Sequence of chain 1.B:
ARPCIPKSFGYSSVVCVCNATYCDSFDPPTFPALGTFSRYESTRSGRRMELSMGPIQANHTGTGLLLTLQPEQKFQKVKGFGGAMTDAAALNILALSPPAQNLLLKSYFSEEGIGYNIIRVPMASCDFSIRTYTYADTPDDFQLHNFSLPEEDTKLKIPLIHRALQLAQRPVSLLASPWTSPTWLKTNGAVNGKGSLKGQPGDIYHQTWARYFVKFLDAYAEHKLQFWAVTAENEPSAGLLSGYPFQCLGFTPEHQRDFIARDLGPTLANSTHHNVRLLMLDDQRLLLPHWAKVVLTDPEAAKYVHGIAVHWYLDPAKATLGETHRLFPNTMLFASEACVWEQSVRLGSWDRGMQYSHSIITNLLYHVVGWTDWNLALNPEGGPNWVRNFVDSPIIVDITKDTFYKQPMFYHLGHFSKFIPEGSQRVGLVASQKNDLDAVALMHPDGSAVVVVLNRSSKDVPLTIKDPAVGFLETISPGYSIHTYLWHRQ

This protein binds this small molecule.
Small molecule (SMILES): CC(=O)N[C@@H]1[C@@H](O)[C@H](O)[C@@H](CO)O[C@H]1O

Binding-site contacts:
Ligand atom N2 contacts residue THR138 of chain 1.B at 4.4 Å.
Ligand atom C6 contacts residue HIS145 of chain 1.B at 3.9 Å.
Ligand atom C4 contacts residue ASN146 of chain 1.B at 4.2 Å.
Ligand atom O7 contacts residue ASN146 of chain 1.B at 3.8 Å.
Ligand atom N2 contacts residue ASN146 of chain 1.B at 2.9 Å (h-bond).
Ligand atom C7 contacts residue THR138 of chain 1.B at 4.4 Å.
Ligand atom O5 contacts residue HIS145 of chain 1.B at 4.3 Å.
Ligand atom C1 contacts residue ASN146 of chain 1.B at 1.4 Å.
Ligand atom O6 contacts residue HIS145 of chain 1.B at 3.6 Å.
Ligand atom C8 contacts residue THR138 of chain 1.B at 4.2 Å.
Ligand atom C3 contacts residue ASN146 of chain 1.B at 3.8 Å.
Ligand atom C5 contacts residue ASN146 of chain 1.B at 3.6 Å.
Ligand atom C2 contacts residue ASN146 of chain 1.B at 2.4 Å.
Ligand atom O5 contacts residue ASN146 of chain 1.B at 2.3 Å (h-bond).
Ligand atom C7 contacts residue ASN146 of chain 1.B at 3.6 Å.